The small molecule below binds the protein below.
Small molecule (SMILES): COc1cc2c(cc1O)[C@@H]1Cc3ccc(OC)c(O)c3CN1CC2

Sequence of chain 1.A:
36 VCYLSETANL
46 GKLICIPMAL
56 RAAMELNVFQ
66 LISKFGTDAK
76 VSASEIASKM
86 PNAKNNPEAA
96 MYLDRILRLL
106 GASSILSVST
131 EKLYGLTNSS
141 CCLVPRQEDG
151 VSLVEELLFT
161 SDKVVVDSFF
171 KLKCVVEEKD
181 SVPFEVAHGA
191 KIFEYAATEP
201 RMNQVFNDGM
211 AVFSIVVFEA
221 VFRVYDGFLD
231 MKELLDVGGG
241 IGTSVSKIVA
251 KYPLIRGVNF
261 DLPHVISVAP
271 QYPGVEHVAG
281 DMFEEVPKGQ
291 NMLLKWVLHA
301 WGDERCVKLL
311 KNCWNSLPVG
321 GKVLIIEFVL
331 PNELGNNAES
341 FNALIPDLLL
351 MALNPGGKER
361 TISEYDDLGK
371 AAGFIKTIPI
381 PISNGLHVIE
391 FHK

Sequence of chain 1.B:
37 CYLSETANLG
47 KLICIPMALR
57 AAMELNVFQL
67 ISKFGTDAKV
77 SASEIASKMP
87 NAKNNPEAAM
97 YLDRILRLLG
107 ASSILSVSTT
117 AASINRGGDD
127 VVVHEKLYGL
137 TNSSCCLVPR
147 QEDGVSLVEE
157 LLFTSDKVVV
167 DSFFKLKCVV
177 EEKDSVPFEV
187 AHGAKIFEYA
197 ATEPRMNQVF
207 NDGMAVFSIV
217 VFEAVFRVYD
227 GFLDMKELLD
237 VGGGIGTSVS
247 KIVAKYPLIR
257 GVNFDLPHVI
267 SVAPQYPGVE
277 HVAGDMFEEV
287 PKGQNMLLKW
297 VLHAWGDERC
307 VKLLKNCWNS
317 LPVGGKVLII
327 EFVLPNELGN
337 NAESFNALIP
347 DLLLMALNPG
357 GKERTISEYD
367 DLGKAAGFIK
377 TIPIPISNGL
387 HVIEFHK

Binding-site contacts:
Ligand atom C5 contacts residue ILE345 of chain 1.B at 3.7 Å (hydrophobic).
Ligand atom C23 contacts residue PHE193 of chain 1.B at 3.8 Å (hydrophobic).
Ligand atom C25 contacts residue PHE159 of chain 1.B at 3.7 Å (hydrophobic).
Ligand atom C10 contacts residue PHE328 of chain 1.B at 3.7 Å (hydrophobic).
Ligand atom C3 contacts residue ILE345 of chain 1.B at 3.8 Å (hydrophobic).
Ligand atom O4 contacts residue ILE345 of chain 1.B at 3.7 Å.
Ligand atom C10 contacts residue PRO346 of chain 1.B at 3.8 Å (hydrophobic).
Ligand atom C18 contacts residue MET210 of chain 1.B at 3.8 Å (hydrophobic).
Ligand atom O6 contacts residue ILE345 of chain 1.B at 3.5 Å.
Ligand atom O20 contacts residue HIS299 of chain 1.B at 3.0 Å (h-bond).
Ligand atom C24 contacts residue LEU353 of chain 1.B at 3.8 Å (hydrophobic).
Ligand atom C1 contacts residue PHE213 of chain 1.B at 3.9 Å (hydrophobic).
Ligand atom C9 contacts residue PRO346 of chain 1.B at 3.8 Å (hydrophobic).
Ligand atom C3 contacts residue GLU156 of chain 1.B at 3.4 Å.
Ligand atom C8 contacts residue PHE213 of chain 1.B at 3.8 Å (hydrophobic).
Ligand atom O4 contacts residue GLU156 of chain 1.B at 2.8 Å (salt-bridge).
Ligand atom O6 contacts residue THR42 of chain 1.A at 3.8 Å.
Ligand atom C24 contacts residue LEU350 of chain 1.B at 3.8 Å (hydrophobic).
Ligand atom C25 contacts residue LEU350 of chain 1.B at 3.7 Å (hydrophobic).
Ligand atom C9 contacts residue PHE213 of chain 1.B at 3.7 Å (hydrophobic).
Ligand atom C21 contacts residue PHE206 of chain 1.B at 3.9 Å (hydrophobic).
Ligand atom C8 contacts residue PRO346 of chain 1.B at 3.8 Å (hydrophobic).
Ligand atom O4 contacts residue THR160 of chain 1.B at 3.9 Å.
Ligand atom O20 contacts residue TRP296 of chain 1.B at 3.1 Å (h-bond).
Ligand atom C11 contacts residue TRP296 of chain 1.B at 3.5 Å (hydrophobic).
Ligand atom C17 contacts residue LEU350 of chain 1.B at 3.9 Å (hydrophobic).
Ligand atom N12 contacts residue HIS299 of chain 1.B at 3.5 Å.
Ligand atom C13 contacts residue MET210 of chain 1.B at 3.7 Å (hydrophobic).
Ligand atom C7 contacts residue ASN342 of chain 1.B at 3.2 Å.
Ligand atom C13 contacts residue HIS299 of chain 1.B at 3.5 Å.
Ligand atom C19 contacts residue MET210 of chain 1.B at 3.9 Å (hydrophobic).
Ligand atom O22 contacts residue PHE206 of chain 1.B at 3.6 Å.
Ligand atom C2 contacts residue GLU156 of chain 1.B at 3.7 Å.
Ligand atom C7 contacts residue THR42 of chain 1.A at 3.8 Å.
Ligand atom O20 contacts residue MET210 of chain 1.B at 3.9 Å.
Ligand atom O20 contacts residue SAH1 of chain 1.F at 3.4 Å (h-bond).
Ligand atom C18 contacts residue HIS299 of chain 1.B at 3.8 Å.
Ligand atom C19 contacts residue HIS299 of chain 1.B at 3.5 Å.
Ligand atom C23 contacts residue PHE206 of chain 1.B at 3.7 Å (hydrophobic).
Ligand atom C7 contacts residue ILE345 of chain 1.B at 3.9 Å (hydrophobic).